Binding-site contacts:
Ligand atom C13 contacts residue CYS26 of chain 1.G at 4.2 Å (hydrophobic).
Ligand atom O6 contacts residue HIS25 of chain 1.G at 3.7 Å.
Ligand atom O4 contacts residue GLY174 of chain 1.G at 3.5 Å.
Ligand atom C3 contacts residue CYS42 of chain 1.G at 4.2 Å (hydrophobic).
Ligand atom C16 contacts residue PHE130 of chain 1.G at 4.2 Å (hydrophobic).
Ligand atom C23 contacts residue LEU24 of chain 1.G at 4.0 Å (hydrophobic).
Ligand atom O4 contacts residue HIS25 of chain 1.G at 4.3 Å.
Ligand atom C23 contacts residue HIS25 of chain 1.G at 3.1 Å.
Ligand atom C4 contacts residue HIS41 of chain 1.G at 2.5 Å.
Ligand atom C14 contacts residue GLY174 of chain 1.G at 3.5 Å.
Ligand atom O5 contacts residue ASN173 of chain 1.G at 3.0 Å.
Ligand atom C4 contacts residue SER176 of chain 1.G at 4.0 Å.
Ligand atom O6 contacts residue LEU24 of chain 1.G at 3.2 Å (h-bond).
Ligand atom C3 contacts residue HIS25 of chain 1.G at 4.1 Å.
Ligand atom O5 contacts residue GLY174 of chain 1.G at 3.0 Å (h-bond).
Ligand atom C3 contacts residue HIS41 of chain 1.G at 3.0 Å.
Ligand atom O4 contacts residue PHE130 of chain 1.G at 3.6 Å.
Ligand atom C5 contacts residue HIS41 of chain 1.G at 1.5 Å.
Ligand atom O4 contacts residue LEU24 of chain 1.G at 3.4 Å (h-bond).
Ligand atom C15 contacts residue GLY174 of chain 1.G at 3.8 Å.
Ligand atom C4 contacts residue CYS26 of chain 1.G at 3.9 Å (hydrophobic).
Ligand atom C16 contacts residue GLY174 of chain 1.G at 3.3 Å.
Ligand atom C16 contacts residue HIS25 of chain 1.G at 4.2 Å.
Ligand atom O5 contacts residue PHE130 of chain 1.G at 3.8 Å.
Ligand atom C5 contacts residue CYS42 of chain 1.G at 4.2 Å (hydrophobic).
Ligand atom C5 contacts residue SER176 of chain 1.G at 3.9 Å.
Ligand atom C12 contacts residue SER176 of chain 1.G at 3.3 Å.
Ligand atom O1 contacts residue HIS25 of chain 1.G at 3.0 Å (h-bond).
Ligand atom C13 contacts residue HIS25 of chain 1.G at 3.4 Å.
Ligand atom C1 contacts residue HIS25 of chain 1.G at 3.2 Å.
Ligand atom C2 contacts residue CYS26 of chain 1.G at 4.0 Å (hydrophobic).
Ligand atom C3 contacts residue CYS26 of chain 1.G at 3.9 Å (hydrophobic).
Ligand atom C16 contacts residue ASN173 of chain 1.G at 3.8 Å.
Ligand atom C1 contacts residue CYS26 of chain 1.G at 4.2 Å (hydrophobic).
Ligand atom C14 contacts residue HIS25 of chain 1.G at 3.5 Å.
Ligand atom C12 contacts residue HIS41 of chain 1.G at 3.6 Å.
Ligand atom C15 contacts residue HIS25 of chain 1.G at 3.4 Å.
Ligand atom C13 contacts residue SER176 of chain 1.G at 4.1 Å.
Ligand atom C2 contacts residue HIS25 of chain 1.G at 3.2 Å.
Ligand atom C12 contacts residue CYS26 of chain 1.G at 4.1 Å (hydrophobic).

The small molecule below binds the protein below.
Small molecule (SMILES): Cc1ccc2oc(=O)c(C(=O)O)cc2c1

Sequence of chain 1.G:
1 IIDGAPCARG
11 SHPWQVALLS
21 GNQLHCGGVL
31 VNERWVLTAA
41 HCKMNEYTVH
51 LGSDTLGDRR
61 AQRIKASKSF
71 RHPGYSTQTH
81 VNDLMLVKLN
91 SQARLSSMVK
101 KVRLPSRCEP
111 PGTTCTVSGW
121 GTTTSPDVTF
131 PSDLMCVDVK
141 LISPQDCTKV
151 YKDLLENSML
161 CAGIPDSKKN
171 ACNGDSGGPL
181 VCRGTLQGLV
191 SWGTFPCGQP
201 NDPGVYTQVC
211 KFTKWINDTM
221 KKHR